Sequence of chain 1.B:
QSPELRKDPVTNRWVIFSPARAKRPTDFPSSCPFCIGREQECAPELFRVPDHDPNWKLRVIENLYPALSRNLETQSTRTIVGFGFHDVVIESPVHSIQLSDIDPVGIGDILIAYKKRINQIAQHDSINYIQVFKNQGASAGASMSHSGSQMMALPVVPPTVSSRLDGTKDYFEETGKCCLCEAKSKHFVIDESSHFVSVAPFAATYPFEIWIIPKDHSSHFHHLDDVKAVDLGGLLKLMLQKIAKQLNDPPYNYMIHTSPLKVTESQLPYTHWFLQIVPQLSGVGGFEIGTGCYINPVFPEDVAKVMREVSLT

The small molecule below binds the protein below.
Small molecule (SMILES): Nc1ncnc2c1ncn2[C@@H]1O[C@H](CO[P](=O)(O)O[P](=O)(O)O[C@H]2O[C@H](CO)[C@@H](O)[C@H](O)[C@H]2O)[C@@H](O)[C@H]1O

Binding-site contacts:
Ligand atom O3A contacts residue ASN173 of chain 1.A at 3.4 Å (h-bond).
Ligand atom C1' contacts residue GLY179 of chain 1.A at 3.0 Å.
Ligand atom O2B contacts residue SER181 of chain 1.A at 2.6 Å (h-bond).
Ligand atom O1B contacts residue ARG41 of chain 1.B at 3.5 Å (salt-bridge).
Ligand atom O2D contacts residue ASN94 of chain 1.A at 2.6 Å (h-bond).
Ligand atom PA contacts residue GLN188 of chain 1.A at 3.5 Å.
Ligand atom O5D contacts residue GLN188 of chain 1.A at 3.2 Å (h-bond).
Ligand atom O1B contacts residue GLN188 of chain 1.A at 3.2 Å (h-bond).
Ligand atom O3B contacts residue ARG44 of chain 1.B at 3.2 Å (salt-bridge).
Ligand atom C2' contacts residue GLY179 of chain 1.A at 3.2 Å.
Ligand atom O2A contacts residue GLN188 of chain 1.A at 2.8 Å (h-bond).
Ligand atom O6' contacts residue GLU326 of chain 1.B at 2.9 Å (salt-bridge).
Ligand atom O1A contacts residue ALA180 of chain 1.A at 3.2 Å.
Ligand atom O3D contacts residue GLN188 of chain 1.A at 3.5 Å (h-bond).
Ligand atom O3' contacts residue GLY321 of chain 1.B at 3.0 Å (h-bond).
Ligand atom O3D contacts residue ASN94 of chain 1.A at 3.1 Å (h-bond).
Ligand atom O2D contacts residue TYR96 of chain 1.A at 3.5 Å.
Ligand atom O6' contacts residue GLY323 of chain 1.B at 3.4 Å.
Ligand atom N1 contacts residue ALA74 of chain 1.A at 3.3 Å (h-bond).
Ligand atom O6' contacts residue PHE325 of chain 1.B at 3.0 Å (h-bond).
Ligand atom O2' contacts residue ARG44 of chain 1.B at 3.1 Å (salt-bridge).
Ligand atom N6 contacts residue GLU72 of chain 1.A at 2.8 Å (salt-bridge).
Ligand atom O1A contacts residue SER181 of chain 1.A at 2.8 Å (h-bond).
Ligand atom O2D contacts residue ARG41 of chain 1.B at 3.2 Å (salt-bridge).
Ligand atom O2B contacts residue ARG44 of chain 1.B at 2.6 Å (salt-bridge).
Ligand atom N6 contacts residue LEU95 of chain 1.A at 3.5 Å.
Ligand atom C4' contacts residue GLU326 of chain 1.B at 3.4 Å.
Ligand atom N3 contacts residue LEU95 of chain 1.A at 3.1 Å (h-bond).
Ligand atom O1A contacts residue MET182 of chain 1.A at 3.2 Å (h-bond).
Ligand atom O3B contacts residue GLY179 of chain 1.A at 3.3 Å (h-bond).
Ligand atom C2 contacts residue LEU95 of chain 1.A at 3.4 Å (hydrophobic).
Ligand atom O6' contacts residue PHE171 of chain 1.A at 3.5 Å.
Ligand atom O3D contacts residue ARG41 of chain 1.B at 2.7 Å (salt-bridge).
Ligand atom C1D contacts residue ASN94 of chain 1.A at 3.5 Å.
Ligand atom O4' contacts residue GLU326 of chain 1.B at 2.5 Å (salt-bridge).
Ligand atom O2' contacts residue GLY179 of chain 1.A at 2.6 Å (h-bond).
Ligand atom O5' contacts residue ASN173 of chain 1.A at 2.9 Å (h-bond).
Ligand atom O2A contacts residue ASN173 of chain 1.A at 2.9 Å (h-bond).
Ligand atom O6' contacts residue GLY324 of chain 1.B at 3.4 Å (h-bond).
Ligand atom C1' contacts residue ASN173 of chain 1.A at 3.4 Å.

Sequence of chain 1.A:
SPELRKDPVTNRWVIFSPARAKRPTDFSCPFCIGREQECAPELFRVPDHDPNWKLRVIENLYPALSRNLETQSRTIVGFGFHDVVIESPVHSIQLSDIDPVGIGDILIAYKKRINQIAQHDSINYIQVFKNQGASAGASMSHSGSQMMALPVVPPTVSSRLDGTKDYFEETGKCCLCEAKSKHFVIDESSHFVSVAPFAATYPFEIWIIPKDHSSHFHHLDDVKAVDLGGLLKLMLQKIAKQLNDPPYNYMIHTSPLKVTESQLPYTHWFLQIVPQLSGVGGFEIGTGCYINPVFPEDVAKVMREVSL